The small molecule below binds the protein below.
Small molecule (SMILES): CC(=O)N[C@H]1[C@H](OC[C@H]2O[C@@H](O[C@H]3[C@H](O)[C@@H](O)[C@H](O)O[C@@H]3CO)[C@H](O)[C@@H](O[C@@H]3O[C@H](CO)[C@@H](O)[C@H](O[C@@H]4O[C@H](CO)[C@H](O)[C@H](O)[C@H]4O)[C@H]3NC(C)=O)[C@H]2O)O[C@H](CO)[C@@H](O)[C@@H]1O

Binding-site contacts:
Ligand atom C6 contacts residue PHE165 of chain 2.C at 3.5 Å (hydrophobic).
Ligand atom O7 contacts residue GLY201 of chain 2.C at 3.9 Å.
Ligand atom O2 contacts residue PHE165 of chain 2.C at 3.6 Å.
Ligand atom O5 contacts residue TRP199 of chain 2.C at 3.8 Å.
Ligand atom C3 contacts residue TYR171 of chain 2.C at 3.9 Å (hydrophobic).
Ligand atom C8 contacts residue PHE245 of chain 2.C at 3.9 Å (hydrophobic).
Ligand atom C4 contacts residue TRP199 of chain 2.C at 3.9 Å (hydrophobic).
Ligand atom O4 contacts residue PHE245 of chain 2.C at 3.9 Å.
Ligand atom O4 contacts residue GOL1 of chain 2.GA at 3.1 Å.
Ligand atom N2 contacts residue ASP204 of chain 2.C at 2.6 Å (salt-bridge).
Ligand atom C7 contacts residue ASP204 of chain 2.C at 3.3 Å.
Ligand atom C2 contacts residue ARG244 of chain 2.C at 3.9 Å.
Ligand atom C2 contacts residue ASP204 of chain 2.C at 3.6 Å.
Ligand atom C7 contacts residue GLY201 of chain 2.C at 3.5 Å.
Ligand atom C6 contacts residue TYR174 of chain 2.C at 3.8 Å (hydrophobic).
Ligand atom O7 contacts residue ARG244 of chain 2.C at 2.9 Å (salt-bridge).
Ligand atom C1 contacts residue TYR171 of chain 2.C at 3.5 Å (hydrophobic).
Ligand atom O3 contacts residue GLY201 of chain 2.C at 2.9 Å (h-bond).
Ligand atom O6 contacts residue TRP199 of chain 2.C at 3.5 Å.
Ligand atom N2 contacts residue GLY201 of chain 2.C at 3.6 Å.
Ligand atom O3 contacts residue GOL1 of chain 2.GA at 3.1 Å.
Ligand atom O5 contacts residue PHE245 of chain 2.C at 3.9 Å.
Ligand atom C8 contacts residue ASP204 of chain 2.C at 3.3 Å.
Ligand atom C4 contacts residue GOL1 of chain 2.GA at 3.9 Å.
Ligand atom C7 contacts residue ARG244 of chain 2.C at 3.8 Å.
Ligand atom O4 contacts residue ASP203 of chain 2.C at 2.9 Å (salt-bridge).
Ligand atom N2 contacts residue TYR171 of chain 2.C at 3.9 Å.
Ligand atom C5 contacts residue TYR171 of chain 2.C at 3.9 Å (hydrophobic).
Ligand atom O4 contacts residue ARG244 of chain 2.C at 3.3 Å (salt-bridge).
Ligand atom O3 contacts residue ASP203 of chain 2.C at 2.6 Å (salt-bridge).
Ligand atom C3 contacts residue ASP203 of chain 2.C at 3.3 Å.
Ligand atom O6 contacts residue PHE165 of chain 2.C at 3.7 Å.
Ligand atom O7 contacts residue TRP199 of chain 2.C at 3.9 Å.
Ligand atom C3 contacts residue ASP204 of chain 2.C at 3.8 Å.
Ligand atom O3 contacts residue GLY200 of chain 2.C at 3.5 Å.
Ligand atom O5 contacts residue TRP199 of chain 2.C at 3.9 Å.
Ligand atom O3 contacts residue ARG244 of chain 2.C at 3.2 Å (salt-bridge).
Ligand atom O4 contacts residue TYR174 of chain 2.C at 3.6 Å.
Ligand atom C4 contacts residue ASP203 of chain 2.C at 3.6 Å.
Ligand atom C8 contacts residue GLY201 of chain 2.C at 3.6 Å.

Sequence of chain 2.C:
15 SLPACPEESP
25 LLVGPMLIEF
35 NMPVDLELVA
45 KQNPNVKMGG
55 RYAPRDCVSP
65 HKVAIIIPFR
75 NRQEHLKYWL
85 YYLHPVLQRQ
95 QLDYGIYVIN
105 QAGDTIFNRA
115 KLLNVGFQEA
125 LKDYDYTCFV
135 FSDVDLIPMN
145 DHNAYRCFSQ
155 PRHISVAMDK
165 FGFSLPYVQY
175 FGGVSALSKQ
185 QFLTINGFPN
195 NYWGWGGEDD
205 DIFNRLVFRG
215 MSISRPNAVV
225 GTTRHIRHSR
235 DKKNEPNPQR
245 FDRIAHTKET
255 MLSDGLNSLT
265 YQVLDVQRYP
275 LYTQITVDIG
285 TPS